Sequence of chain 1.L:
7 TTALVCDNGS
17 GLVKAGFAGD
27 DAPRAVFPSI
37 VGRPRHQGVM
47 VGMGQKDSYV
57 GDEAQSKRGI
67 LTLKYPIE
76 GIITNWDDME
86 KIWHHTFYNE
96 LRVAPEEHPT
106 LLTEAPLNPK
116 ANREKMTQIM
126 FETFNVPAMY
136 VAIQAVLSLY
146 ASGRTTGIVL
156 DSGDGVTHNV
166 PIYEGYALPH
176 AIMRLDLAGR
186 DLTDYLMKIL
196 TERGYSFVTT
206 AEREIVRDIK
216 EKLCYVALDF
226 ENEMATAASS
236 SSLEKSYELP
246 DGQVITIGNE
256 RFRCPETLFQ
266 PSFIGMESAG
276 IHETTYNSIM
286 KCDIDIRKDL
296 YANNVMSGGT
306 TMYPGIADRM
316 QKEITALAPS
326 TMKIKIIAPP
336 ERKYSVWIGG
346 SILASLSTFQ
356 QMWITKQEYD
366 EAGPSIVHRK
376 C

The protein below binds the small molecule below.
Small molecule (SMILES): C[C@@H]1NC(=O)[C@H](C[C@](C)(O)CO)NC(=O)[C@H](CC2=c3ccccc3=NC2)NC(=O)[C@H](C)NC(=O)[C@@H]2C[C@@H](O)C[N@+]23O[C@H]3[C@H](CS)NC(=O)[C@H]([C@H](C)O)NC1=O

Sequence of chain 1.K:
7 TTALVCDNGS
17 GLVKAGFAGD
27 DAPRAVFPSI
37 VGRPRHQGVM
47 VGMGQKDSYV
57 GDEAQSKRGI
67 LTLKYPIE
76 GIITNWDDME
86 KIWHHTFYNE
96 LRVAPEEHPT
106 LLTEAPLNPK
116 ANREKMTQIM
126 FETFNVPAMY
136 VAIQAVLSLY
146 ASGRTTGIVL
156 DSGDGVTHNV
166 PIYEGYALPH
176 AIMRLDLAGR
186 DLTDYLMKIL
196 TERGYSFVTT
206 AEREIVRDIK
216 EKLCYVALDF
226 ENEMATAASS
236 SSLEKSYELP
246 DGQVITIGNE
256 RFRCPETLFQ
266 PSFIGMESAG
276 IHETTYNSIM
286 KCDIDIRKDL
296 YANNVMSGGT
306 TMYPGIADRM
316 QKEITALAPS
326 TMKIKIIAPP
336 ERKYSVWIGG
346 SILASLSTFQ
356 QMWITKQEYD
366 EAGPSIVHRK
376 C

Sequence of chain 1.J:
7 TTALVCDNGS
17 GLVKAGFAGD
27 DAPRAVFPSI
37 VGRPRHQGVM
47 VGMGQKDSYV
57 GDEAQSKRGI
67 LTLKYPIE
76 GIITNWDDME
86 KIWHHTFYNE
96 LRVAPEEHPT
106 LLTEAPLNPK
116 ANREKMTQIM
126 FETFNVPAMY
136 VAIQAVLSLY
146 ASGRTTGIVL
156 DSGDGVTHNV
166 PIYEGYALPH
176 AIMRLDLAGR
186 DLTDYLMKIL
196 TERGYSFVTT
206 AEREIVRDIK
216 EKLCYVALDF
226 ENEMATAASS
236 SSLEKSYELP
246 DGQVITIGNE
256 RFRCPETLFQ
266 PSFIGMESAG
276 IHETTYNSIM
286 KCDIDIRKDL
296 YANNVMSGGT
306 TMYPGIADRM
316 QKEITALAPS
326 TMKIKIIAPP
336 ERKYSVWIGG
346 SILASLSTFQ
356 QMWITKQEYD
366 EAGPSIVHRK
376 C

Binding-site contacts:
Ligand atom CE2 contacts residue ILE77 of chain 1.K at 3.3 Å (hydrophobic).
Ligand atom CG contacts residue ILE77 of chain 1.K at 4.0 Å (hydrophobic).
Ligand atom CZ3 contacts residue THR196 of chain 1.L at 3.7 Å.
Ligand atom CG2 contacts residue PHE202 of chain 1.L at 3.5 Å (hydrophobic).
Ligand atom CB contacts residue THR79 of chain 1.K at 3.9 Å.
Ligand atom CG2 contacts residue GLU207 of chain 1.L at 3.4 Å.
Ligand atom CH2 contacts residue ARG179 of chain 1.K at 3.2 Å.
Ligand atom OG1 contacts residue GLU207 of chain 1.L at 2.6 Å (salt-bridge).
Ligand atom CE3 contacts residue TYR200 of chain 1.L at 3.0 Å (hydrophobic).
Ligand atom SG contacts residue ASP181 of chain 1.K at 3.7 Å.
Ligand atom O contacts residue ILE77 of chain 1.K at 3.5 Å.
Ligand atom CD2 contacts residue ILE77 of chain 1.K at 3.5 Å (hydrophobic).
Ligand atom O contacts residue GLY199 of chain 1.L at 2.9 Å (h-bond).
Ligand atom CD2 contacts residue GLY199 of chain 1.L at 3.6 Å.
Ligand atom CB contacts residue SER201 of chain 1.L at 3.3 Å.
Ligand atom CB contacts residue GLY199 of chain 1.L at 3.3 Å.
Ligand atom CE3 contacts residue ILE77 of chain 1.K at 3.9 Å (hydrophobic).
Ligand atom CB contacts residue GLU207 of chain 1.L at 3.5 Å.
Ligand atom C contacts residue GLY199 of chain 1.L at 3.5 Å.
Ligand atom CZ2 contacts residue ILE77 of chain 1.K at 3.5 Å (hydrophobic).
Ligand atom CB contacts residue TYR200 of chain 1.L at 3.8 Å (hydrophobic).
Ligand atom OG1 contacts residue SER201 of chain 1.L at 3.6 Å.
Ligand atom NE1 contacts residue ILE77 of chain 1.K at 3.6 Å.
Ligand atom CD2 contacts residue GLY199 of chain 1.L at 3.8 Å.
Ligand atom CZ3 contacts residue TYR200 of chain 1.L at 3.5 Å (hydrophobic).
Ligand atom O contacts residue TYR200 of chain 1.L at 3.9 Å.
Ligand atom CE3 contacts residue SER201 of chain 1.L at 3.7 Å.
Ligand atom C contacts residue GLN248 of chain 1.L at 3.7 Å.
Ligand atom CD2 contacts residue SER201 of chain 1.L at 3.9 Å.
Ligand atom CH2 contacts residue ILE77 of chain 1.K at 3.9 Å (hydrophobic).
Ligand atom CZ2 contacts residue ARG179 of chain 1.K at 3.3 Å.
Ligand atom CG2 contacts residue SER201 of chain 1.L at 3.7 Å.
Ligand atom O contacts residue TYR200 of chain 1.L at 3.3 Å.
Ligand atom O contacts residue GLN248 of chain 1.L at 2.9 Å (h-bond).
Ligand atom CD contacts residue HIC75 of chain 1.K at 3.8 Å.
Ligand atom CG contacts residue GLU74 of chain 1.K at 3.1 Å.
Ligand atom CE3 contacts residue GLY199 of chain 1.L at 3.2 Å.
Ligand atom OD1 contacts residue GLU74 of chain 1.K at 2.9 Å (salt-bridge).
Ligand atom CG contacts residue GLY199 of chain 1.L at 3.9 Å.
Ligand atom CA contacts residue GLY199 of chain 1.L at 3.4 Å.